Sequence of chain 1.K:
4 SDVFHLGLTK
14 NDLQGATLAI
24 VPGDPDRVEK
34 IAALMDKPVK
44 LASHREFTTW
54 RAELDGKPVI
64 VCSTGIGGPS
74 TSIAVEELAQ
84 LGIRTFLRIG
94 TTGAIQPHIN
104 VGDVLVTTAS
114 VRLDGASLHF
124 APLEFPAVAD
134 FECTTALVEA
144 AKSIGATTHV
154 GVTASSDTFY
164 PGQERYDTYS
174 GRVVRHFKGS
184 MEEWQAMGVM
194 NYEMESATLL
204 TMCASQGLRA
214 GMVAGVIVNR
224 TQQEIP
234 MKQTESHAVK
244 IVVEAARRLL

Sequence of chain 1.L:
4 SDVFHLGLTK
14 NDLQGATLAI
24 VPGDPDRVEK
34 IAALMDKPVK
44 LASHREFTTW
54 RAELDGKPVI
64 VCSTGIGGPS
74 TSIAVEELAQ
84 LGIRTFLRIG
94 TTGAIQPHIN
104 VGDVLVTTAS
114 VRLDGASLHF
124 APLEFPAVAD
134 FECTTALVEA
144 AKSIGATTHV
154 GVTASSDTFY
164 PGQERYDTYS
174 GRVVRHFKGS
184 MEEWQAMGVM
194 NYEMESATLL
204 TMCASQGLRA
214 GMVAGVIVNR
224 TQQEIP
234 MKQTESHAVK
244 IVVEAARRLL

Binding-site contacts:
Ligand atom C3' contacts residue PO41 of chain 1.GB at 3.6 Å.
Ligand atom O5' contacts residue PHE7 of chain 1.L at 4.0 Å.
Ligand atom C2' contacts residue PO41 of chain 1.GB at 3.5 Å.
Ligand atom O5' contacts residue HIS8 of chain 1.L at 2.7 Å (h-bond).
Ligand atom C1' contacts residue THR94 of chain 1.K at 3.8 Å.
Ligand atom C5 contacts residue GLY96 of chain 1.K at 3.5 Å.
Ligand atom C3' contacts residue MET197 of chain 1.K at 3.7 Å (hydrophobic).
Ligand atom O2 contacts residue MET197 of chain 1.K at 3.4 Å.
Ligand atom C2' contacts residue MET197 of chain 1.K at 3.6 Å (hydrophobic).
Ligand atom N3 contacts residue TYR195 of chain 1.K at 3.9 Å.
Ligand atom O5' contacts residue PHE162 of chain 1.K at 3.6 Å.
Ligand atom O2 contacts residue GLN166 of chain 1.K at 2.7 Å (h-bond).
Ligand atom O2 contacts residue PHE162 of chain 1.K at 3.9 Å.
Ligand atom C4 contacts residue PHE162 of chain 1.K at 4.0 Å (hydrophobic).
Ligand atom C6 contacts residue THR95 of chain 1.K at 4.0 Å.
Ligand atom O4 contacts residue GLY96 of chain 1.K at 3.6 Å.
Ligand atom C6 contacts residue THR94 of chain 1.K at 3.8 Å.
Ligand atom C2' contacts residue GLU198 of chain 1.K at 3.6 Å.
Ligand atom N3 contacts residue GLN166 of chain 1.K at 2.8 Å (h-bond).
Ligand atom C4' contacts residue PO41 of chain 1.GB at 3.6 Å.
Ligand atom N3 contacts residue PHE162 of chain 1.K at 3.8 Å.
Ligand atom O4' contacts residue PO41 of chain 1.GB at 3.6 Å (h-bond).
Ligand atom C5' contacts residue PHE162 of chain 1.K at 3.9 Å (hydrophobic).
Ligand atom C2 contacts residue TYR195 of chain 1.K at 3.9 Å (hydrophobic).
Ligand atom C3' contacts residue GLU198 of chain 1.K at 3.7 Å.
Ligand atom C5 contacts residue THR95 of chain 1.K at 3.8 Å.
Ligand atom C2 contacts residue GLN166 of chain 1.K at 3.6 Å.
Ligand atom O4 contacts residue GLN166 of chain 1.K at 3.8 Å.
Ligand atom O4 contacts residue ARG168 of chain 1.K at 3.0 Å (salt-bridge).
Ligand atom O2 contacts residue GLU196 of chain 1.K at 3.6 Å.
Ligand atom C4 contacts residue ARG168 of chain 1.K at 3.8 Å.
Ligand atom C4 contacts residue GLY96 of chain 1.K at 3.6 Å.
Ligand atom N3 contacts residue ARG168 of chain 1.K at 3.9 Å.
Ligand atom C4 contacts residue GLN166 of chain 1.K at 3.8 Å.
Ligand atom O3' contacts residue PO41 of chain 1.GB at 2.8 Å (h-bond).
Ligand atom C5' contacts residue HIS8 of chain 1.L at 3.0 Å.
Ligand atom N1 contacts residue THR94 of chain 1.K at 4.0 Å.
Ligand atom C2 contacts residue PHE162 of chain 1.K at 3.9 Å (hydrophobic).
Ligand atom O3' contacts residue ILE69 of chain 1.K at 3.5 Å.
Ligand atom O3' contacts residue GLU198 of chain 1.K at 2.7 Å (salt-bridge).

The small molecule below binds the protein below.
Small molecule (SMILES): O=c1ccn([C@H]2C[C@H](O)[C@@H](CO)O2)c(=O)[nH]1